Sequence of chain 1.B:
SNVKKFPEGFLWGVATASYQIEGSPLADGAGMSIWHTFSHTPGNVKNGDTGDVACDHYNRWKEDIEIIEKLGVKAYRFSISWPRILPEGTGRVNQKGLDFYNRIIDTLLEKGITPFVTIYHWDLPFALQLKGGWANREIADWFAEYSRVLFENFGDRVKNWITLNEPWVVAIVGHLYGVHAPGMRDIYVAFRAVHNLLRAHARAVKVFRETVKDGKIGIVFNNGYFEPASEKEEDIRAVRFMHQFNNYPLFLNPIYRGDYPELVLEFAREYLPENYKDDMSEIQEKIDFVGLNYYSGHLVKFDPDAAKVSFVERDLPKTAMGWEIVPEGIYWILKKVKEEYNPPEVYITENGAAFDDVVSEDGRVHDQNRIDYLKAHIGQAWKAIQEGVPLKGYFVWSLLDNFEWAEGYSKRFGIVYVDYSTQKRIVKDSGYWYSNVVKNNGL

This protein binds this small molecule.
Small molecule (SMILES): OC[C@H]1N/C(=N\O)[C@H](O)[C@@H](O)[C@@H]1O

Binding-site contacts:
Ligand atom N1 contacts residue TYR317 of chain 1.B at 3.9 Å.
Ligand atom C3 contacts residue TRP428 of chain 1.B at 3.8 Å (hydrophobic).
Ligand atom C4 contacts residue TRP428 of chain 1.B at 3.7 Å (hydrophobic).
Ligand atom O6 contacts residue TRP346 of chain 1.B at 3.5 Å.
Ligand atom O7 contacts residue TYR317 of chain 1.B at 3.3 Å.
Ligand atom C2 contacts residue GLU373 of chain 1.B at 3.2 Å.
Ligand atom O3 contacts residue TRP420 of chain 1.B at 3.6 Å.
Ligand atom C2 contacts residue HIS143 of chain 1.B at 3.8 Å.
Ligand atom O4 contacts residue GLN42 of chain 1.B at 2.9 Å (h-bond).
Ligand atom O4 contacts residue TRP420 of chain 1.B at 3.1 Å (h-bond).
Ligand atom N1 contacts residue ASN315 of chain 1.B at 3.9 Å.
Ligand atom C5 contacts residue TYR317 of chain 1.B at 3.3 Å (hydrophobic).
Ligand atom C5 contacts residue GLU373 of chain 1.B at 3.6 Å.
Ligand atom C1 contacts residue TYR317 of chain 1.B at 3.9 Å (hydrophobic).
Ligand atom C4 contacts residue TRP420 of chain 1.B at 3.8 Å (hydrophobic).
Ligand atom N5 contacts residue TYR317 of chain 1.B at 3.2 Å (h-bond).
Ligand atom O4 contacts residue GLU427 of chain 1.B at 2.7 Å (salt-bridge).
Ligand atom O2 contacts residue HIS143 of chain 1.B at 3.1 Å (h-bond).
Ligand atom C1 contacts residue GLU188 of chain 1.B at 3.8 Å.
Ligand atom O3 contacts residue GLN42 of chain 1.B at 2.6 Å (h-bond).
Ligand atom O3 contacts residue HIS143 of chain 1.B at 2.9 Å (h-bond).
Ligand atom O7 contacts residue GLU188 of chain 1.B at 2.7 Å (salt-bridge).
Ligand atom C3 contacts residue GLU373 of chain 1.B at 3.5 Å.
Ligand atom C6 contacts residue PHE436 of chain 1.B at 3.5 Å (hydrophobic).
Ligand atom O2 contacts residue GLU373 of chain 1.B at 2.7 Å (salt-bridge).
Ligand atom O3 contacts residue TRP428 of chain 1.B at 2.9 Å (h-bond).
Ligand atom C6 contacts residue GLU427 of chain 1.B at 3.3 Å.
Ligand atom O6 contacts residue GLU427 of chain 1.B at 2.5 Å (salt-bridge).
Ligand atom N1 contacts residue GLU188 of chain 1.B at 2.6 Å (salt-bridge).
Ligand atom O2 contacts residue ASN187 of chain 1.B at 3.0 Å (h-bond).
Ligand atom C3 contacts residue HIS143 of chain 1.B at 3.8 Å.
Ligand atom O4 contacts residue TRP428 of chain 1.B at 3.7 Å.
Ligand atom C5 contacts residue TRP420 of chain 1.B at 3.6 Å (hydrophobic).
Ligand atom N1 contacts residue GLU373 of chain 1.B at 3.2 Å (salt-bridge).
Ligand atom C1 contacts residue GLU373 of chain 1.B at 2.8 Å.
Ligand atom O2 contacts residue GLU188 of chain 1.B at 3.8 Å.
Ligand atom C3 contacts residue GLN42 of chain 1.B at 3.8 Å.
Ligand atom C4 contacts residue GLU427 of chain 1.B at 3.6 Å.
Ligand atom N5 contacts residue GLU373 of chain 1.B at 3.1 Å (salt-bridge).
Ligand atom C3 contacts residue TRP420 of chain 1.B at 3.6 Å (hydrophobic).